Sequence of chain 2.B:
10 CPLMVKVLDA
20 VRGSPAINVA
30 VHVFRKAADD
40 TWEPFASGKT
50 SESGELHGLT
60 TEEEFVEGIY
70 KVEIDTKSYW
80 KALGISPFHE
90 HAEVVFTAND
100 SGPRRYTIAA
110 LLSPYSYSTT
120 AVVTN

Sequence of chain 1.B:
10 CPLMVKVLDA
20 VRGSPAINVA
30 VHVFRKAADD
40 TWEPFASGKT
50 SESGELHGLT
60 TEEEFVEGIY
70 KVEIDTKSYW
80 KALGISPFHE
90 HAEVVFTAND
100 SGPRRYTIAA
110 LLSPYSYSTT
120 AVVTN

The small molecule below binds the protein below.
Small molecule (SMILES): O=C(O)c1ccc(-c2cc(F)cc(F)c2)cc1

Binding-site contacts:
Ligand atom C2 contacts residue FBC1 of chain 2.D at 0.1 Å.
Ligand atom C7 contacts residue FBC1 of chain 2.D at 0.1 Å.
Ligand atom C11 contacts residue FBC1 of chain 2.D at 0.1 Å.
Ligand atom C contacts residue SER117 of chain 2.B at 2.8 Å.
Ligand atom C1 contacts residue ALA108 of chain 1.B at 3.9 Å (hydrophobic).
Ligand atom C12 contacts residue FBC1 of chain 2.D at 0.1 Å.
Ligand atom OC3 contacts residue FBC1 of chain 2.D at 0.6 Å (h-bond).
Ligand atom FL2 contacts residue ALA108 of chain 2.B at 3.6 Å.
Ligand atom OC3 contacts residue SER117 of chain 1.B at 3.2 Å (h-bond).
Ligand atom C contacts residue LEU110 of chain 2.B at 3.8 Å (hydrophobic).
Ligand atom C4 contacts residue FBC1 of chain 2.D at 0.1 Å.
Ligand atom FL2 contacts residue FBC1 of chain 2.D at 0.1 Å.
Ligand atom OC1 contacts residue SER117 of chain 2.B at 2.7 Å (h-bond).
Ligand atom C5 contacts residue FBC1 of chain 2.D at 0.1 Å.
Ligand atom OC1 contacts residue FBC1 of chain 2.D at 0.6 Å (h-bond).
Ligand atom C6 contacts residue FBC1 of chain 2.D at 0.1 Å.
Ligand atom C2 contacts residue LEU17 of chain 2.B at 3.6 Å (hydrophobic).
Ligand atom C6 contacts residue LYS15 of chain 1.B at 3.9 Å.
Ligand atom C6 contacts residue LYS15 of chain 2.B at 3.9 Å.
Ligand atom FL1 contacts residue FBC1 of chain 2.D at 0.1 Å.
Ligand atom OC1 contacts residue LEU110 of chain 2.B at 2.9 Å.
Ligand atom FL1 contacts residue ALA108 of chain 1.B at 3.6 Å.
Ligand atom C2 contacts residue ALA108 of chain 1.B at 3.4 Å (hydrophobic).
Ligand atom C contacts residue LEU110 of chain 1.B at 3.8 Å (hydrophobic).
Ligand atom C8 contacts residue SER117 of chain 2.B at 3.8 Å.
Ligand atom C4 contacts residue ALA108 of chain 2.B at 3.5 Å (hydrophobic).
Ligand atom C9 contacts residue SER117 of chain 2.B at 3.8 Å.
Ligand atom C9 contacts residue FBC1 of chain 2.D at 0.2 Å.
Ligand atom C8 contacts residue FBC1 of chain 2.D at 0.1 Å.
Ligand atom OC1 contacts residue SER117 of chain 1.B at 3.1 Å (h-bond).
Ligand atom C1 contacts residue FBC1 of chain 2.D at 0.1 Å.
Ligand atom C3 contacts residue FBC1 of chain 2.D at 0.1 Å.
Ligand atom C contacts residue FBC1 of chain 2.D at 0.4 Å.
Ligand atom C10 contacts residue FBC1 of chain 2.D at 0.1 Å.
Ligand atom OC3 contacts residue LEU110 of chain 1.B at 2.8 Å.
Ligand atom C9 contacts residue SER117 of chain 1.B at 3.9 Å.
Ligand atom OC3 contacts residue SER117 of chain 2.B at 2.8 Å (h-bond).
Ligand atom C10 contacts residue SER117 of chain 1.B at 3.8 Å.
Ligand atom C contacts residue SER117 of chain 1.B at 3.1 Å.
Ligand atom C4 contacts residue LEU17 of chain 1.B at 3.7 Å (hydrophobic).